Sequence of chain 1.B:
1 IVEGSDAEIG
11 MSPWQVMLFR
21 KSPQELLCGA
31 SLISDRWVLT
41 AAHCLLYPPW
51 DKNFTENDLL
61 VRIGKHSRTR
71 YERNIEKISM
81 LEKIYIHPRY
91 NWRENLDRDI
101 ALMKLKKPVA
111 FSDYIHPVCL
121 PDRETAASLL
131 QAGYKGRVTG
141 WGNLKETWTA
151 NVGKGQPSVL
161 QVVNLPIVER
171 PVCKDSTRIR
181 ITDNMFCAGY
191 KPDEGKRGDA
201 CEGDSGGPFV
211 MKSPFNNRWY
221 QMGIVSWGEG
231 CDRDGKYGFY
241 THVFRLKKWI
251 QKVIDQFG

Binding-site contacts:
Ligand atom C26 contacts residue TRP227 of chain 1.B at 3.6 Å (hydrophobic).
Ligand atom C17 contacts residue HIS43 of chain 1.B at 3.8 Å.
Ligand atom C22 contacts residue SER226 of chain 1.B at 3.4 Å.
Ligand atom O36 contacts residue TRP148 of chain 1.B at 3.7 Å.
Ligand atom C38 contacts residue TRP148 of chain 1.B at 3.7 Å (hydrophobic).
Ligand atom O33 contacts residue GLU202 of chain 1.B at 3.4 Å.
Ligand atom C18 contacts residue GLU202 of chain 1.B at 3.6 Å.
Ligand atom O34 contacts residue TRP148 of chain 1.B at 3.2 Å (h-bond).
Ligand atom O33 contacts residue GLY203 of chain 1.B at 2.8 Å (h-bond).
Ligand atom C7 contacts residue TRP50 of chain 1.B at 3.4 Å (hydrophobic).
Ligand atom C19 contacts residue TYR47 of chain 1.B at 3.3 Å (hydrophobic).
Ligand atom C6 contacts residue TRP50 of chain 1.B at 3.4 Å (hydrophobic).
Ligand atom C27 contacts residue ALA200 of chain 1.B at 3.4 Å (hydrophobic).
Ligand atom C5 contacts residue TRP148 of chain 1.B at 3.4 Å (hydrophobic).
Ligand atom C27 contacts residue GLY230 of chain 1.B at 3.4 Å.
Ligand atom O33 contacts residue SER205 of chain 1.B at 2.3 Å (h-bond).
Ligand atom O2 contacts residue GLY228 of chain 1.B at 3.2 Å (h-bond).
Ligand atom C22 contacts residue SER205 of chain 1.B at 2.7 Å.
Ligand atom C36 contacts residue TRP148 of chain 1.B at 3.4 Å (hydrophobic).
Ligand atom O35 contacts residue CYS201 of chain 1.B at 3.1 Å.
Ligand atom C17 contacts residue SER205 of chain 1.B at 2.9 Å.
Ligand atom O33 contacts residue ASP204 of chain 1.B at 3.6 Å.
Ligand atom O7 contacts residue TRP148 of chain 1.B at 3.2 Å (h-bond).
Ligand atom C24 contacts residue VAL225 of chain 1.B at 3.7 Å (hydrophobic).
Ligand atom C21 contacts residue SER205 of chain 1.B at 1.4 Å.
Ligand atom O33 contacts residue CYS201 of chain 1.B at 3.7 Å.
Ligand atom C26 contacts residue GLY238 of chain 1.B at 3.5 Å.
Ligand atom C28 contacts residue HIS43 of chain 1.B at 3.5 Å.
Ligand atom C6 contacts residue TRP148 of chain 1.B at 3.4 Å (hydrophobic).
Ligand atom O32 contacts residue HIS43 of chain 1.B at 2.9 Å (h-bond).
Ligand atom C16 contacts residue SER205 of chain 1.B at 3.5 Å.
Ligand atom C7 contacts residue TRP148 of chain 1.B at 3.7 Å (hydrophobic).
Ligand atom O32 contacts residue SER205 of chain 1.B at 3.1 Å (h-bond).
Ligand atom O35 contacts residue GLU202 of chain 1.B at 3.5 Å (salt-bridge).
Ligand atom O2 contacts residue TRP227 of chain 1.B at 3.7 Å.
Ligand atom C31 contacts residue TRP148 of chain 1.B at 2.9 Å (hydrophobic).
Ligand atom O3 contacts residue TRP148 of chain 1.B at 3.3 Å (h-bond).
Ligand atom O1 contacts residue HIS43 of chain 1.B at 3.3 Å.
Ligand atom C26 contacts residue ASP199 of chain 1.B at 3.4 Å.
Ligand atom C20 contacts residue SER205 of chain 1.B at 2.4 Å.

This protein binds this small molecule.
Small molecule (SMILES): CC(=O)O[C@@H]1CC[C@@]2(C)[C@@H](CC=C3[C@@H]2C[C@H](O)[C@@]2(C)[C@H]([C@H](C=O)CC(=O)C=C(C)C)[C@@H](O)C[C@]32CO)[C@]1(C)C(=O)O[C@H]1O[C@@H](CO)[C@H](O)[C@@H](O)[C@@H]1O